Sequence of chain 1.A:
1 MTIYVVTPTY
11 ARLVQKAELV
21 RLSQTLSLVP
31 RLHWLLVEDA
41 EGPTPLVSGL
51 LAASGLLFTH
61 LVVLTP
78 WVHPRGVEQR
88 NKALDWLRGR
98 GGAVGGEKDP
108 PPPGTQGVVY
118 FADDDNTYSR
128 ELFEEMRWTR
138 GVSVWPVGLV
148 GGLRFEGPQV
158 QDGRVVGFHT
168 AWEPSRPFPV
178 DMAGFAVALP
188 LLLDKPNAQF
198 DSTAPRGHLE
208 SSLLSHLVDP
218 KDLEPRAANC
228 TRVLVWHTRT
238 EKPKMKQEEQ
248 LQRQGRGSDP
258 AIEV

Binding-site contacts:
Ligand atom O3D contacts residue ASP121 of chain 1.A at 2.8 Å (salt-bridge).
Ligand atom O1A contacts residue MN1 of chain 1.C at 2.1 Å.
Ligand atom O2' contacts residue HIS234 of chain 1.A at 2.7 Å (h-bond).
Ligand atom O2' contacts residue ASP178 of chain 1.A at 2.5 Å (salt-bridge).
Ligand atom O1A contacts residue ASP122 of chain 1.A at 3.0 Å (salt-bridge).
Ligand atom PA contacts residue MN1 of chain 1.C at 3.4 Å.
Ligand atom O2A contacts residue ARG82 of chain 1.A at 2.8 Å (salt-bridge).
Ligand atom C2' contacts residue ASP178 of chain 1.A at 3.3 Å.
Ligand atom C5D contacts residue ASP120 of chain 1.A at 3.5 Å.
Ligand atom O2D contacts residue PRO8 of chain 1.A at 3.2 Å (h-bond).
Ligand atom C3D contacts residue ASP121 of chain 1.A at 3.2 Å.
Ligand atom O4' contacts residue ARG87 of chain 1.A at 3.0 Å (salt-bridge).
Ligand atom O3' contacts residue ARG87 of chain 1.A at 3.3 Å (salt-bridge).
Ligand atom N3 contacts residue TYR10 of chain 1.A at 3.5 Å.
Ligand atom O2D contacts residue THR9 of chain 1.A at 3.6 Å.
Ligand atom C2D contacts residue ASP121 of chain 1.A at 3.5 Å.
Ligand atom C4D contacts residue ASP120 of chain 1.A at 3.5 Å.
Ligand atom O3D contacts residue PRO8 of chain 1.A at 2.6 Å (h-bond).
Ligand atom O1B contacts residue MN1 of chain 1.C at 2.1 Å.
Ligand atom O1B contacts residue HIS234 of chain 1.A at 3.2 Å.
Ligand atom O3' contacts residue MET179 of chain 1.A at 3.0 Å.
Ligand atom N3 contacts residue ASP39 of chain 1.A at 3.1 Å (salt-bridge).
Ligand atom O3B contacts residue HIS234 of chain 1.A at 3.2 Å (h-bond).
Ligand atom O2' contacts residue ASP120 of chain 1.A at 3.4 Å (salt-bridge).
Ligand atom O3' contacts residue ASP120 of chain 1.A at 2.9 Å (salt-bridge).
Ligand atom O4' contacts residue ARG82 of chain 1.A at 3.0 Å (salt-bridge).
Ligand atom PB contacts residue ARG236 of chain 1.A at 3.4 Å.
Ligand atom O4D contacts residue PRO8 of chain 1.A at 3.5 Å.
Ligand atom O2D contacts residue TYR10 of chain 1.A at 3.2 Å.
Ligand atom O2D contacts residue ASP121 of chain 1.A at 2.8 Å (salt-bridge).
Ligand atom C2 contacts residue TYR10 of chain 1.A at 3.4 Å (hydrophobic).
Ligand atom C3' contacts residue ASP120 of chain 1.A at 3.0 Å.
Ligand atom O3D contacts residue ASP120 of chain 1.A at 3.3 Å.
Ligand atom O'P contacts residue ARG82 of chain 1.A at 2.8 Å (salt-bridge).
Ligand atom PB contacts residue MN1 of chain 1.C at 3.3 Å.
Ligand atom C6 contacts residue TYR10 of chain 1.A at 3.5 Å (hydrophobic).
Ligand atom C1' contacts residue HIS234 of chain 1.A at 3.5 Å.
Ligand atom O2B contacts residue ARG236 of chain 1.A at 3.4 Å (salt-bridge).
Ligand atom O1B contacts residue ARG236 of chain 1.A at 3.0 Å (salt-bridge).
Ligand atom N1 contacts residue TYR10 of chain 1.A at 3.5 Å.

A small-molecule ligand and the protein it binds are described below.
Small molecule (SMILES): O=C(O)[C@H]1O[C@H](O[P](=O)(O)O[P](=O)(O)OC[C@H]2O[C@@H](n3ccc(=O)[nH]c3=O)[C@H](O)[C@@H]2O)[C@H](O)[C@@H](O)[C@@H]1O